Sequence of chain 1.B:
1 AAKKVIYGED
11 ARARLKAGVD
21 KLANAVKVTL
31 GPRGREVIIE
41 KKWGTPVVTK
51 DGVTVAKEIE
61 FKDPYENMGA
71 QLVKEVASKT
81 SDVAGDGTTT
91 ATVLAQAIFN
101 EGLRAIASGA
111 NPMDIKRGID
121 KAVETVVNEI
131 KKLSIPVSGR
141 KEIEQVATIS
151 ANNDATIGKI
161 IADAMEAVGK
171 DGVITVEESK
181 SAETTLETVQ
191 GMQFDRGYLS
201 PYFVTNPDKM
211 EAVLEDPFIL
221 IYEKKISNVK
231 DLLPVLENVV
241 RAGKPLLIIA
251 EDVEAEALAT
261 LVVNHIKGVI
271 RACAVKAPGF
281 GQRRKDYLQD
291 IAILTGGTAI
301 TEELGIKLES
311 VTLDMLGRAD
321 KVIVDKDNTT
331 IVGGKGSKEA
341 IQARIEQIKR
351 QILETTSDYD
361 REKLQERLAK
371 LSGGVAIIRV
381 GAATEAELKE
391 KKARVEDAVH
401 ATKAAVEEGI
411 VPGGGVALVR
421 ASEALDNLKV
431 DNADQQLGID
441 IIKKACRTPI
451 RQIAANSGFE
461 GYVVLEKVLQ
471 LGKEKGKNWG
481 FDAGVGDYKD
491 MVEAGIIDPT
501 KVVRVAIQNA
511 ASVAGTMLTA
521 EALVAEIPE

Binding-site contacts:
Ligand atom O3G contacts residue VAL53 of chain 1.B at 3.2 Å.
Ligand atom O2G contacts residue VAL53 of chain 1.B at 3.3 Å.
Ligand atom N3B contacts residue THR89 of chain 1.B at 3.1 Å (h-bond).
Ligand atom N3 contacts residue GLY414 of chain 1.B at 3.3 Å.
Ligand atom O3G contacts residue ASP51 of chain 1.B at 2.8 Å (salt-bridge).
Ligand atom C5 contacts residue PRO32 of chain 1.B at 3.6 Å (hydrophobic).
Ligand atom O2' contacts residue GLY413 of chain 1.B at 3.3 Å.
Ligand atom PA contacts residue MG1 of chain 1.X at 3.4 Å.
Ligand atom O3A contacts residue LEU30 of chain 1.B at 3.4 Å.
Ligand atom O2A contacts residue MG1 of chain 1.X at 2.1 Å.
Ligand atom PB contacts residue MG1 of chain 1.X at 3.5 Å.
Ligand atom C3' contacts residue ASP498 of chain 1.B at 3.4 Å.
Ligand atom N1 contacts residue ALA483 of chain 1.B at 3.1 Å (h-bond).
Ligand atom O2' contacts residue GLY414 of chain 1.B at 2.7 Å (h-bond).
Ligand atom C5 contacts residue ILE496 of chain 1.B at 3.6 Å (hydrophobic).
Ligand atom O5' contacts residue GLY31 of chain 1.B at 3.5 Å (h-bond).
Ligand atom C6 contacts residue PRO32 of chain 1.B at 3.5 Å (hydrophobic).
Ligand atom O2B contacts residue THR90 of chain 1.B at 2.7 Å (h-bond).
Ligand atom O1A contacts residue THR29 of chain 1.B at 3.6 Å (h-bond).
Ligand atom O2G contacts residue THR88 of chain 1.B at 3.3 Å.
Ligand atom O1B contacts residue GLY87 of chain 1.B at 3.3 Å (h-bond).
Ligand atom O2B contacts residue THR88 of chain 1.B at 3.6 Å.
Ligand atom O1B contacts residue ASP86 of chain 1.B at 3.1 Å (salt-bridge).
Ligand atom C2' contacts residue ASP498 of chain 1.B at 3.4 Å.
Ligand atom O2B contacts residue THR89 of chain 1.B at 3.2 Å (h-bond).
Ligand atom O2' contacts residue ASP498 of chain 1.B at 2.6 Å (salt-bridge).
Ligand atom O3' contacts residue ASP498 of chain 1.B at 3.2 Å (salt-bridge).
Ligand atom O1A contacts residue GLY31 of chain 1.B at 3.6 Å (h-bond).
Ligand atom O1G contacts residue ASP86 of chain 1.B at 2.8 Å (salt-bridge).
Ligand atom N6 contacts residue ASP482 of chain 1.B at 3.1 Å (salt-bridge).
Ligand atom O2B contacts residue GLY87 of chain 1.B at 3.3 Å.
Ligand atom C2 contacts residue PHE481 of chain 1.B at 3.7 Å (hydrophobic).
Ligand atom O1B contacts residue MG1 of chain 1.X at 2.4 Å.
Ligand atom N1 contacts residue ASP482 of chain 1.B at 3.4 Å (salt-bridge).
Ligand atom PG contacts residue MG1 of chain 1.X at 3.4 Å.
Ligand atom C1' contacts residue GLY414 of chain 1.B at 3.7 Å.
Ligand atom C2 contacts residue ALA483 of chain 1.B at 3.6 Å (hydrophobic).
Ligand atom N3B contacts residue MG1 of chain 1.X at 3.7 Å.
Ligand atom O1A contacts residue K1 of chain 1.Y at 2.9 Å.
Ligand atom O1G contacts residue MG1 of chain 1.X at 2.0 Å.

A small-molecule ligand and the protein it binds are described below.
Small molecule (SMILES): Nc1ncnc2c1ncn2[C@@H]1O[C@H](CO[P](=O)(O)O[P](=O)(O)NP(=O)(O)O)[C@@H](O)[C@H]1O